This protein binds this small molecule.
Small molecule (SMILES): CC[C@H](C)[C@H](N)C(=O)N[C@@H](CC(C)C)C(=O)N1CCC[C@H]1C(=O)N[C@@H](CCSC)C(=O)N[C@@H](Cc1ccc(O)cc1)C(=O)N[C@@H](CCCCN)C(=O)N[C@@H](CC(C)C)C(=O)N[C@@H](CO)C(=O)N1CCC[C@H]1C=O

Sequence of chain 3.KB:
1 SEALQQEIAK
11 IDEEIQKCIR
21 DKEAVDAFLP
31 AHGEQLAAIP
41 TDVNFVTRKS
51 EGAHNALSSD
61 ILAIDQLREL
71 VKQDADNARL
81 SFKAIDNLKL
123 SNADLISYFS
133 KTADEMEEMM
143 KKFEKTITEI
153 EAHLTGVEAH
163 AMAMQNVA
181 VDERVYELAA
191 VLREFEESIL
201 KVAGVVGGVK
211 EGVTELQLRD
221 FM

Binding-site contacts:
Ligand atom CZ contacts residue ASP182 of chain 3.KB at 4.0 Å.
Ligand atom CD1 contacts residue ASN1072 of chain 3.MA at 4.0 Å.
Ligand atom CD1 contacts residue GLN1063 of chain 3.MA at 3.8 Å.
Ligand atom CD2 contacts residue HIS1126 of chain 3.MA at 3.4 Å.
Ligand atom OH contacts residue GLU183 of chain 3.KB at 4.0 Å.
Ligand atom CE1 contacts residue THR1121 of chain 3.MA at 3.9 Å.
Ligand atom CB contacts residue THR1121 of chain 3.MA at 3.3 Å.
Ligand atom CD2 contacts residue THR1121 of chain 3.MA at 4.3 Å.
Ligand atom OH contacts residue GLN1063 of chain 3.MA at 3.7 Å.
Ligand atom CG contacts residue THR1121 of chain 3.MA at 3.3 Å.
Ligand atom CE1 contacts residue ASN1072 of chain 3.MA at 3.3 Å.
Ligand atom CD2 contacts residue PHE1125 of chain 3.MA at 4.2 Å (hydrophobic).
Ligand atom CG2 contacts residue GLN1063 of chain 3.MA at 3.3 Å.
Ligand atom CZ contacts residue GLN1063 of chain 3.MA at 4.1 Å.
Ligand atom C contacts residue GLN1063 of chain 3.MA at 3.9 Å.
Ligand atom OH contacts residue ASN1072 of chain 3.MA at 3.1 Å (h-bond).
Ligand atom C contacts residue VAL1202 of chain 3.MA at 4.2 Å (hydrophobic).
Ligand atom CD2 contacts residue GLN1063 of chain 3.MA at 3.6 Å.
Ligand atom CD1 contacts residue PHE1125 of chain 3.MA at 3.6 Å (hydrophobic).
Ligand atom CG contacts residue HIS1126 of chain 3.MA at 4.3 Å.
Ligand atom CA contacts residue GLN1063 of chain 3.MA at 4.3 Å.
Ligand atom CE2 contacts residue ASP182 of chain 3.KB at 4.1 Å.
Ligand atom OH contacts residue HIS1068 of chain 3.MA at 3.8 Å.
Ligand atom O contacts residue GLN1063 of chain 3.MA at 2.9 Å (h-bond).
Ligand atom CE2 contacts residue GLN1063 of chain 3.MA at 3.3 Å.
Ligand atom O contacts residue HIS1126 of chain 3.MA at 3.3 Å (h-bond).
Ligand atom CD1 contacts residue ASN1122 of chain 3.MA at 4.3 Å.
Ligand atom O contacts residue VAL1202 of chain 3.MA at 3.2 Å.
Ligand atom O contacts residue THR1121 of chain 3.MA at 4.0 Å.
Ligand atom CD2 contacts residue LEU1129 of chain 3.MA at 4.2 Å (hydrophobic).
Ligand atom CG contacts residue ASN1072 of chain 3.MA at 4.2 Å.
Ligand atom OH contacts residue ASP182 of chain 3.KB at 3.3 Å (salt-bridge).
Ligand atom SD contacts residue ASN1072 of chain 3.MA at 3.7 Å.
Ligand atom CD2 contacts residue THR1121 of chain 3.MA at 4.0 Å.
Ligand atom CG1 contacts residue TYR141 of chain 3.PB at 3.8 Å (hydrophobic).
Ligand atom C contacts residue HIS1126 of chain 3.MA at 4.0 Å.
Ligand atom CD1 contacts residue TYR141 of chain 3.PB at 3.4 Å (hydrophobic).
Ligand atom CD2 contacts residue ALA1120 of chain 3.MA at 3.5 Å (hydrophobic).
Ligand atom CZ contacts residue ASN1072 of chain 3.MA at 3.5 Å.
Ligand atom CD1 contacts residue THR1121 of chain 3.MA at 3.0 Å.

Sequence of chain 3.MA:
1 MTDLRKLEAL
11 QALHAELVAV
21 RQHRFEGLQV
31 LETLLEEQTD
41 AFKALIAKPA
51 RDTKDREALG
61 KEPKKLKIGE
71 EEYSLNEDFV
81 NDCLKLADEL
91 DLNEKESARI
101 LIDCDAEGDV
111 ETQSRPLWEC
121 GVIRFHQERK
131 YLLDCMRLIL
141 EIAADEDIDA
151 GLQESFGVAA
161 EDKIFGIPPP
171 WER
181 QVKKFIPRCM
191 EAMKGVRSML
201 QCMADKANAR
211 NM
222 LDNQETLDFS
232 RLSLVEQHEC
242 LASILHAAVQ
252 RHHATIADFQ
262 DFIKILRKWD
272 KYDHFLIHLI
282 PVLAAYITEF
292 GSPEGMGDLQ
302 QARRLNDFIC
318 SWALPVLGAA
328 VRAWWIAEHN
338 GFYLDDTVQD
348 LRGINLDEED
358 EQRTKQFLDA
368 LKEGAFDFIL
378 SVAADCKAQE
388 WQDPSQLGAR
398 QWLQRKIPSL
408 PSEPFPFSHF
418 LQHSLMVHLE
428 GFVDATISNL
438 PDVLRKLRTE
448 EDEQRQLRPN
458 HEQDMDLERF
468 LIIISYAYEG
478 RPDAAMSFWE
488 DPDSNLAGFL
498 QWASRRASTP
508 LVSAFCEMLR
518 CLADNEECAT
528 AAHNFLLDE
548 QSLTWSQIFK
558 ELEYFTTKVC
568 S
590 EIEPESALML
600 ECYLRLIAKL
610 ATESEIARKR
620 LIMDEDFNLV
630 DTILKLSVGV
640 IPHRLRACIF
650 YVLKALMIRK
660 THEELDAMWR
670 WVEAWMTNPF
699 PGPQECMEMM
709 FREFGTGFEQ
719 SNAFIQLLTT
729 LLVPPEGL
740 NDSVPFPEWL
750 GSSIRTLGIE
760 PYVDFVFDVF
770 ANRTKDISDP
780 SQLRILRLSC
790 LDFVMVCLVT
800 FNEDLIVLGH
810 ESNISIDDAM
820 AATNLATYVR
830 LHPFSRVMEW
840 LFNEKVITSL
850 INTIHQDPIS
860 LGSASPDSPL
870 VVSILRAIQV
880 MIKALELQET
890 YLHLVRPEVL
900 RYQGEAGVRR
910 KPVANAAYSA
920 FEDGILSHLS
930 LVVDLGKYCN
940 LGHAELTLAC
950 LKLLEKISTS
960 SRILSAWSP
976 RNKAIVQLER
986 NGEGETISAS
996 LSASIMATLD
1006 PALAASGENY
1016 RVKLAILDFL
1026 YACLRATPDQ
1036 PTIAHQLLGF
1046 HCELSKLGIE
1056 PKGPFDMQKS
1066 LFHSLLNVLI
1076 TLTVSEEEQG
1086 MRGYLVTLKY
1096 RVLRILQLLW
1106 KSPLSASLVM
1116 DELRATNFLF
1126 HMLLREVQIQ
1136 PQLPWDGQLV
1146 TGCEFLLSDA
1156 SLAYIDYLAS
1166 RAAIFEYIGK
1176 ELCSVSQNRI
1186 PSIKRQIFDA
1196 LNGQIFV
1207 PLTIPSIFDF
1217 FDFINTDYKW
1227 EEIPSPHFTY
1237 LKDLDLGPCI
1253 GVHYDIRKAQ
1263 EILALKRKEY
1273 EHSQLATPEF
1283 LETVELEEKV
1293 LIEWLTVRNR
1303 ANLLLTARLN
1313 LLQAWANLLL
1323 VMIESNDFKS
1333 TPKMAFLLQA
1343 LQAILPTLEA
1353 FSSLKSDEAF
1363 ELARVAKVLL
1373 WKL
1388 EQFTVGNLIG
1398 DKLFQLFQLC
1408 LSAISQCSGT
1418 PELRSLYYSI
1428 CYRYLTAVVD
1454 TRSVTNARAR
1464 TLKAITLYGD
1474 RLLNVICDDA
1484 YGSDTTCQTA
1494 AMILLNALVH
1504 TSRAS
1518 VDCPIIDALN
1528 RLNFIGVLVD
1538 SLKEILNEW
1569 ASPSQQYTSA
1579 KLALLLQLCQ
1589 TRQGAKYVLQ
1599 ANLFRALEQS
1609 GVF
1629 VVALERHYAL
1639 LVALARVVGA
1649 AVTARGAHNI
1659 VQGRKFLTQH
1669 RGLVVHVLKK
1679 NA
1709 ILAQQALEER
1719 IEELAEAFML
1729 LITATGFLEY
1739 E

Sequence of chain 3.PB:
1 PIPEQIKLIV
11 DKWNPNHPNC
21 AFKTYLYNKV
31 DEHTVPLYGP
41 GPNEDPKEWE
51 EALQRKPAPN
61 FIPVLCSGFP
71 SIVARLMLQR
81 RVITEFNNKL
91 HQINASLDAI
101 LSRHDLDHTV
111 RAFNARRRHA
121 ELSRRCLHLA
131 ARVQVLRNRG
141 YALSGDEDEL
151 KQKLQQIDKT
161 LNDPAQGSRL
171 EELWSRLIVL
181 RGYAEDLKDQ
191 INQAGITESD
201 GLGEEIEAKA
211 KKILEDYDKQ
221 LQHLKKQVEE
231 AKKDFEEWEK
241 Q